A protein and the small-molecule ligand that binds it are described below.
Small molecule (SMILES): CC(=O)N[C@H]1/C(=N/O)O[C@H](CO)[C@@H](O)[C@@H]1O[C@@H]1O[C@H](CO)[C@H](O)[C@H](O)[C@H]1O

Binding-site contacts:
Ligand atom O3 contacts residue ASN240 of chain 1.A at 3.0 Å (h-bond).
Ligand atom C8 contacts residue ASP301 of chain 1.A at 3.5 Å.
Ligand atom O7 contacts residue TYR400 of chain 1.A at 2.6 Å (h-bond).
Ligand atom C3 contacts residue GLU197 of chain 1.A at 3.1 Å.
Ligand atom O5 contacts residue TYR400 of chain 1.A at 3.7 Å.
Ligand atom O2 contacts residue HIS244 of chain 1.A at 3.7 Å.
Ligand atom O6 contacts residue TYR408 of chain 1.A at 3.4 Å.
Ligand atom N2 contacts residue GLU302 of chain 1.A at 3.7 Å.
Ligand atom O7 contacts residue TRP446 of chain 1.A at 3.7 Å.
Ligand atom O6 contacts residue ASP448 of chain 1.A at 2.7 Å (salt-bridge).
Ligand atom O1 contacts residue TRP375 of chain 1.A at 3.5 Å.
Ligand atom C4 contacts residue ASP448 of chain 1.A at 3.6 Å.
Ligand atom C8 contacts residue TRP375 of chain 1.A at 3.4 Å (hydrophobic).
Ligand atom C2 contacts residue HIS244 of chain 1.A at 3.6 Å.
Ligand atom O2 contacts residue ASP301 of chain 1.A at 3.0 Å (salt-bridge).
Ligand atom N1 contacts residue TRP375 of chain 1.A at 3.5 Å.
Ligand atom O4 contacts residue TRP446 of chain 1.A at 3.4 Å.
Ligand atom C1 contacts residue GLU302 of chain 1.A at 3.7 Å.
Ligand atom C7 contacts residue ASP301 of chain 1.A at 3.7 Å.
Ligand atom O2 contacts residue ASN240 of chain 1.A at 3.1 Å (h-bond).
Ligand atom O6 contacts residue PRO447 of chain 1.A at 3.4 Å.
Ligand atom C6 contacts residue ASP448 of chain 1.A at 3.4 Å.
Ligand atom C4 contacts residue GLU197 of chain 1.A at 3.7 Å.
Ligand atom O3 contacts residue GLU197 of chain 1.A at 2.6 Å (salt-bridge).
Ligand atom C2 contacts residue GLU302 of chain 1.A at 3.4 Å.
Ligand atom C6 contacts residue TRP446 of chain 1.A at 3.6 Å (hydrophobic).
Ligand atom C2 contacts residue ASP301 of chain 1.A at 3.8 Å.
Ligand atom C8 contacts residue TYR400 of chain 1.A at 3.8 Å (hydrophobic).
Ligand atom O4 contacts residue GLN171 of chain 1.A at 3.2 Å (h-bond).
Ligand atom O6 contacts residue ASP448 of chain 1.A at 2.9 Å (salt-bridge).
Ligand atom C7 contacts residue TYR400 of chain 1.A at 3.5 Å (hydrophobic).
Ligand atom N2 contacts residue ASP301 of chain 1.A at 2.8 Å (salt-bridge).
Ligand atom C5 contacts residue CYS168 of chain 1.A at 3.8 Å (hydrophobic).
Ligand atom O7 contacts residue TRP375 of chain 1.A at 3.7 Å.
Ligand atom O1 contacts residue GLU302 of chain 1.A at 3.8 Å.
Ligand atom N1 contacts residue GLU302 of chain 1.A at 2.8 Å (salt-bridge).
Ligand atom O1 contacts residue TYR408 of chain 1.A at 3.2 Å (h-bond).
Ligand atom O3 contacts residue HIS244 of chain 1.A at 3.2 Å.
Ligand atom C6 contacts residue TYR408 of chain 1.A at 3.5 Å (hydrophobic).
Ligand atom O4 contacts residue ASP448 of chain 1.A at 2.7 Å (salt-bridge).

Sequence of chain 1.A:
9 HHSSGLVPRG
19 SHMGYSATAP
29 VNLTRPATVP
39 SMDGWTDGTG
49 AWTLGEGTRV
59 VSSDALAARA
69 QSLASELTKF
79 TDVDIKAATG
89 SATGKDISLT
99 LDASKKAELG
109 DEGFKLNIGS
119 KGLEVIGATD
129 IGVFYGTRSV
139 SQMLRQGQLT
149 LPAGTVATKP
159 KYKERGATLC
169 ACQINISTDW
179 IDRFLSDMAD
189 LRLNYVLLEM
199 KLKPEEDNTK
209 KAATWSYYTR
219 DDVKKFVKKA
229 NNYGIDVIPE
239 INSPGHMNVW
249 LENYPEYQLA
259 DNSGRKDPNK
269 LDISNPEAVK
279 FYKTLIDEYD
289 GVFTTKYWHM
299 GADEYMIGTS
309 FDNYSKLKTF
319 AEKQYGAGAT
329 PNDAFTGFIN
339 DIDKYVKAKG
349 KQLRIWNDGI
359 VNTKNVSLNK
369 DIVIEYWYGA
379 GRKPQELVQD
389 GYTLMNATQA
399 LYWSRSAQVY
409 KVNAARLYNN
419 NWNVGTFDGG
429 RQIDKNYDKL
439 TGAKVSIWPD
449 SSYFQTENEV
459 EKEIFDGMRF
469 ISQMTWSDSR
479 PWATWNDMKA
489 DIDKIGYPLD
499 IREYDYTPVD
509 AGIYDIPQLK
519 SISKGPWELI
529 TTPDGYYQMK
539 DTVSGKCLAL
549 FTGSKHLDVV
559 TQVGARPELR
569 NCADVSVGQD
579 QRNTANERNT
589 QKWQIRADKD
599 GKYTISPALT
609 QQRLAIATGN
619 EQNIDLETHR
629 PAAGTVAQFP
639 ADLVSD